Sequence of chain 1.B:
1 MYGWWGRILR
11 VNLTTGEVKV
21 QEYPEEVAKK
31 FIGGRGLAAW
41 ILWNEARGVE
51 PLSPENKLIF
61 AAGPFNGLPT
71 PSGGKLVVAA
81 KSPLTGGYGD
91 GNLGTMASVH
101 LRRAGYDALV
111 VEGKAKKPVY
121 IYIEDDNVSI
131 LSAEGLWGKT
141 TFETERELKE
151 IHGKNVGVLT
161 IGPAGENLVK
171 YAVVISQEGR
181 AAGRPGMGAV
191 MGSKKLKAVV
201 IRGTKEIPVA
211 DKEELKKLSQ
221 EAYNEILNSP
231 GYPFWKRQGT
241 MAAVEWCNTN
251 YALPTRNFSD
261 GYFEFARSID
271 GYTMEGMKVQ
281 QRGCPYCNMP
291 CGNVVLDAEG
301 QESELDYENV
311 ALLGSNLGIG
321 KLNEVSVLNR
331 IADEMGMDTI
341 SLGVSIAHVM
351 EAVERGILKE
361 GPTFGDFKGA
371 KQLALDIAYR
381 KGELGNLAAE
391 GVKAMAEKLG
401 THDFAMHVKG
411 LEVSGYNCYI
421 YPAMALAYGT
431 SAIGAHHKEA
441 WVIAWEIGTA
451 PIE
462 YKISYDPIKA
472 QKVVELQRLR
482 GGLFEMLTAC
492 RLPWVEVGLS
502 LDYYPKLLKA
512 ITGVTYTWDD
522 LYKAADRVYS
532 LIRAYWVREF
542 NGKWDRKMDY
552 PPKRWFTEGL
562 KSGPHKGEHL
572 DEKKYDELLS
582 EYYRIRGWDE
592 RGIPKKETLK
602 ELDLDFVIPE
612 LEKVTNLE

This small molecule binds to this protein.
Small molecule (SMILES): O=C(O)CCCC(=O)O

Binding-site contacts:
Ligand atom O3 contacts residue PTE1 of chain 1.L at 3.6 Å.
Ligand atom C4 contacts residue TYR416 of chain 1.B at 3.6 Å (hydrophobic).
Ligand atom C2 contacts residue LEU493 of chain 1.B at 4.2 Å (hydrophobic).
Ligand atom C4 contacts residue PTE1 of chain 1.L at 4.2 Å.
Ligand atom O4 contacts residue GLU308 of chain 1.B at 4.0 Å.
Ligand atom O2 contacts residue VAL496 of chain 1.B at 3.8 Å.
Ligand atom O4 contacts residue TYR307 of chain 1.B at 3.4 Å.
Ligand atom C1 contacts residue ARG481 of chain 1.B at 2.9 Å.
Ligand atom O1 contacts residue TRP441 of chain 1.B at 3.8 Å.
Ligand atom O3 contacts residue GLU308 of chain 1.B at 2.3 Å (salt-bridge).
Ligand atom C2 contacts residue GLU497 of chain 1.B at 3.9 Å.
Ligand atom O3 contacts residue TYR307 of chain 1.B at 3.6 Å.
Ligand atom C5 contacts residue GLU308 of chain 1.B at 3.4 Å.
Ligand atom C1 contacts residue LEU493 of chain 1.B at 4.2 Å (hydrophobic).
Ligand atom O2 contacts residue LEU493 of chain 1.B at 3.8 Å.
Ligand atom O3 contacts residue TYR416 of chain 1.B at 3.9 Å.
Ligand atom O4 contacts residue TYR416 of chain 1.B at 2.9 Å (h-bond).
Ligand atom C4 contacts residue HIS437 of chain 1.B at 3.5 Å.
Ligand atom C2 contacts residue TRP441 of chain 1.B at 3.8 Å (hydrophobic).
Ligand atom O4 contacts residue THR240 of chain 1.B at 4.2 Å.
Ligand atom O2 contacts residue ARG481 of chain 1.B at 2.7 Å (salt-bridge).
Ligand atom C2 contacts residue ARG481 of chain 1.B at 4.3 Å.
Ligand atom O3 contacts residue HIS437 of chain 1.B at 3.1 Å (h-bond).
Ligand atom C5 contacts residue TYR307 of chain 1.B at 3.9 Å (hydrophobic).
Ligand atom O1 contacts residue ARG492 of chain 1.B at 3.0 Å (salt-bridge).
Ligand atom C2 contacts residue VAL496 of chain 1.B at 4.2 Å (hydrophobic).
Ligand atom O1 contacts residue ARG481 of chain 1.B at 2.5 Å (salt-bridge).
Ligand atom C1 contacts residue TRP441 of chain 1.B at 4.0 Å (hydrophobic).
Ligand atom C3 contacts residue GLU497 of chain 1.B at 4.1 Å.
Ligand atom C1 contacts residue ARG492 of chain 1.B at 3.4 Å.
Ligand atom O1 contacts residue PTE1 of chain 1.L at 4.3 Å.
Ligand atom C5 contacts residue PTE1 of chain 1.L at 4.3 Å.
Ligand atom C5 contacts residue TYR416 of chain 1.B at 3.2 Å (hydrophobic).
Ligand atom O4 contacts residue ALA243 of chain 1.B at 4.0 Å.
Ligand atom O2 contacts residue TRP441 of chain 1.B at 4.3 Å.
Ligand atom C4 contacts residue TRP441 of chain 1.B at 4.3 Å (hydrophobic).
Ligand atom C5 contacts residue HIS437 of chain 1.B at 3.9 Å.
Ligand atom O2 contacts residue ARG492 of chain 1.B at 2.6 Å (salt-bridge).
Ligand atom C3 contacts residue PTE1 of chain 1.L at 4.3 Å.
Ligand atom O1 contacts residue HIS437 of chain 1.B at 3.3 Å.